A protein and the small-molecule ligand that binds it are described below.
Small molecule (SMILES): CC(=O)N[C@@H]1[C@@H](O)[C@H](O)[C@@H](CO)O[C@H]1O

Sequence of chain 1.E:
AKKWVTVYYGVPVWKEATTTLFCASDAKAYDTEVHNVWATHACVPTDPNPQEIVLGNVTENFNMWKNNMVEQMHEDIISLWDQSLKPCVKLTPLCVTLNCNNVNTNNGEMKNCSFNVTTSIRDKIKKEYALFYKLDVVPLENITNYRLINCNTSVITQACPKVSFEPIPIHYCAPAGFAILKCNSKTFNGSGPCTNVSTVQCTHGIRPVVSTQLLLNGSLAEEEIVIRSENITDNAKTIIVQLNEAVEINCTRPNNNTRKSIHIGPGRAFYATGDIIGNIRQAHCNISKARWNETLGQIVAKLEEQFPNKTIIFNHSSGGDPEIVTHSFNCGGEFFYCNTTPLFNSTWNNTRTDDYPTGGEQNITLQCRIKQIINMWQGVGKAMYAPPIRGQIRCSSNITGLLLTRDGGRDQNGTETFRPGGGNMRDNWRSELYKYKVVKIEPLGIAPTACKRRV

Binding-site contacts:
Ligand atom C7 contacts residue GLY92 of chain 1.E at 4.1 Å.
Ligand atom O5 contacts residue ASN93 of chain 1.E at 2.3 Å (h-bond).
Ligand atom C2 contacts residue ASN93 of chain 1.E at 2.7 Å.
Ligand atom C8 contacts residue GLY92 of chain 1.E at 3.7 Å.
Ligand atom C4 contacts residue ASN93 of chain 1.E at 4.2 Å.
Ligand atom N2 contacts residue GLY92 of chain 1.E at 4.3 Å.
Ligand atom C1 contacts residue ASN93 of chain 1.E at 1.5 Å.
Ligand atom C3 contacts residue ASN93 of chain 1.E at 3.9 Å.
Ligand atom C5 contacts residue ASN93 of chain 1.E at 3.6 Å.
Ligand atom N2 contacts residue ASN93 of chain 1.E at 3.3 Å (h-bond).
Ligand atom C7 contacts residue ASN93 of chain 1.E at 4.0 Å.
Ligand atom O7 contacts residue ASN93 of chain 1.E at 4.1 Å.